Sequence of chain 1.D:
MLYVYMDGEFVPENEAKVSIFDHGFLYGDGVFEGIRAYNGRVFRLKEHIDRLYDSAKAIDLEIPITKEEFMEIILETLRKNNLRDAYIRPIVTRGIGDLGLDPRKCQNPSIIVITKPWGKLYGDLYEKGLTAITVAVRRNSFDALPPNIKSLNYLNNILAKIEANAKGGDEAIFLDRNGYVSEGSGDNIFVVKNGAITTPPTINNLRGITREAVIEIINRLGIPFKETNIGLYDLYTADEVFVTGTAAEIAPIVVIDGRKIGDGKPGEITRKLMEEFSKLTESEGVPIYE

Sequence of chain 1.C:
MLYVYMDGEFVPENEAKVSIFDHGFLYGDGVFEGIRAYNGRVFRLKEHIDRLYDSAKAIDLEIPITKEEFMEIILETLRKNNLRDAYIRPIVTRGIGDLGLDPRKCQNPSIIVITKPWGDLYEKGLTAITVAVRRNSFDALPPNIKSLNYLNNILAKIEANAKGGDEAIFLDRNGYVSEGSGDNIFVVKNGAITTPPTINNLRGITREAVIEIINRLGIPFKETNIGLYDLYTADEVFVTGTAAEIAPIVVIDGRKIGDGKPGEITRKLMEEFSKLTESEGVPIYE

This protein binds this small molecule.
Small molecule (SMILES): Cc1ncc(COP(=O)(O)O)c(CNc2cccc(C(=O)O)c2)c1O

Binding-site contacts:
Ligand atom C4 contacts residue GLY186 of chain 1.C at 3.2 Å.
Ligand atom C3 contacts residue TYR154 of chain 1.C at 3.7 Å (hydrophobic).
Ligand atom C6 contacts residue ASP187 of chain 1.C at 3.6 Å.
Ligand atom C3 contacts residue GLY186 of chain 1.C at 3.6 Å.
Ligand atom C2A contacts residue GLU183 of chain 1.C at 3.5 Å.
Ligand atom OP3 contacts residue ILE209 of chain 1.C at 2.8 Å (h-bond).
Ligand atom C6 contacts residue GLU183 of chain 1.C at 3.4 Å.
Ligand atom N9 contacts residue GLY186 of chain 1.C at 2.8 Å (h-bond).
Ligand atom O3 contacts residue TYR154 of chain 1.C at 2.9 Å (h-bond).
Ligand atom C2A contacts residue SER185 of chain 1.C at 3.7 Å.
Ligand atom C9 contacts residue GLY186 of chain 1.C at 3.3 Å.
Ligand atom C2A contacts residue ARG139 of chain 1.C at 3.5 Å.
Ligand atom C5A contacts residue GLY245 of chain 1.C at 3.7 Å.
Ligand atom OP1 contacts residue THR210 of chain 1.C at 2.7 Å (h-bond).
Ligand atom C7 contacts residue LEU101 of chain 1.D at 3.6 Å (hydrophobic).
Ligand atom OP4 contacts residue LEU206 of chain 1.C at 3.6 Å.
Ligand atom C5 contacts residue GLY186 of chain 1.C at 3.5 Å.
Ligand atom O2 contacts residue PEG1 of chain 1.W at 3.7 Å.
Ligand atom C4 contacts residue LYS150 of chain 1.C at 3.1 Å.
Ligand atom OP1 contacts residue GLY245 of chain 1.C at 3.4 Å.
Ligand atom OP3 contacts residue GLY208 of chain 1.C at 3.6 Å.
Ligand atom C4A contacts residue LYS150 of chain 1.C at 2.7 Å.
Ligand atom C7 contacts residue PEG1 of chain 1.W at 3.6 Å.
Ligand atom C3 contacts residue LYS150 of chain 1.C at 3.5 Å.
Ligand atom N1 contacts residue GLU183 of chain 1.C at 2.6 Å (salt-bridge).
Ligand atom P contacts residue THR246 of chain 1.C at 3.6 Å.
Ligand atom O8 contacts residue LEU101 of chain 1.D at 3.0 Å (h-bond).
Ligand atom C4A contacts residue GLY186 of chain 1.C at 3.5 Å.
Ligand atom OP3 contacts residue ARG51 of chain 1.C at 2.7 Å (salt-bridge).
Ligand atom C10 contacts residue GLY186 of chain 1.C at 3.4 Å.
Ligand atom N1 contacts residue ASP187 of chain 1.C at 3.7 Å.
Ligand atom OP1 contacts residue ILE209 of chain 1.C at 3.5 Å (h-bond).
Ligand atom O8 contacts residue GLY100 of chain 1.D at 3.3 Å.
Ligand atom P contacts residue ILE209 of chain 1.C at 3.6 Å.
Ligand atom C2 contacts residue GLU183 of chain 1.C at 3.4 Å.
Ligand atom O8 contacts residue PEG1 of chain 1.W at 3.4 Å (h-bond).
Ligand atom C2A contacts residue ASN157 of chain 1.C at 3.5 Å.
Ligand atom C2A contacts residue TYR154 of chain 1.C at 3.7 Å (hydrophobic).
Ligand atom OP2 contacts residue THR246 of chain 1.C at 2.6 Å (h-bond).
Ligand atom O3 contacts residue LYS150 of chain 1.C at 3.5 Å (salt-bridge).